Sequence of chain 1.A:
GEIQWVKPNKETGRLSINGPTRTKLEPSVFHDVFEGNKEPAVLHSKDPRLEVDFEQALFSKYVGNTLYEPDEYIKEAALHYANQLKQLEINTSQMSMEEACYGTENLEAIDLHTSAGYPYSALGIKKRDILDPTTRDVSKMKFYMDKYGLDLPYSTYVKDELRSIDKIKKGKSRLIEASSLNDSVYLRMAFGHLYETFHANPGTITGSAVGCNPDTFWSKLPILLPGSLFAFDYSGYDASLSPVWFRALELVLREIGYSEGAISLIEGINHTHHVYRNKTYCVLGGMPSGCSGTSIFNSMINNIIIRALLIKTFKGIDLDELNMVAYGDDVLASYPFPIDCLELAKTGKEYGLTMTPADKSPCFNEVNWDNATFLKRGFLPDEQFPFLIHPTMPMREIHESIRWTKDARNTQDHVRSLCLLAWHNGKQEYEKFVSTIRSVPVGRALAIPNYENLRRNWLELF

Binding-site contacts:
Ligand atom BR contacts residue LEU175 of chain 1.A at 2.3 Å.
Ligand atom O11 contacts residue GLY236 of chain 1.A at 2.7 Å (h-bond).
Ligand atom N1 contacts residue ARG174 of chain 1.A at 3.9 Å.
Ligand atom C1 contacts residue LEU175 of chain 1.A at 3.9 Å (hydrophobic).
Ligand atom BR contacts residue SER289 of chain 1.A at 3.1 Å.
Ligand atom O4 contacts residue ASP329 of chain 1.A at 3.8 Å.
Ligand atom C7 contacts residue ARG174 of chain 1.A at 3.7 Å.
Ligand atom P2 contacts residue GLY236 of chain 1.A at 3.8 Å.
Ligand atom O11 contacts residue TYR237 of chain 1.A at 4.0 Å.
Ligand atom O13 contacts residue SER235 of chain 1.A at 3.0 Å (h-bond).
Ligand atom O6 contacts residue ARG174 of chain 1.A at 3.3 Å.
Ligand atom O5 contacts residue ASP238 of chain 1.A at 3.0 Å (salt-bridge).
Ligand atom C3 contacts residue ARG174 of chain 1.A at 3.4 Å.
Ligand atom C2 contacts residue SER289 of chain 1.A at 3.9 Å.
Ligand atom O1 contacts residue GLY290 of chain 1.A at 3.8 Å.
Ligand atom C5 contacts residue ASP238 of chain 1.A at 3.6 Å.
Ligand atom O1 contacts residue LYS159 of chain 1.A at 3.4 Å.
Ligand atom O1 contacts residue ILE176 of chain 1.A at 4.1 Å.
Ligand atom O8 contacts residue ARG174 of chain 1.A at 3.4 Å.
Ligand atom P1 contacts residue ARG174 of chain 1.A at 4.0 Å.
Ligand atom O15 contacts residue LYS167 of chain 1.A at 3.5 Å (salt-bridge).
Ligand atom O11 contacts residue SER235 of chain 1.A at 3.6 Å.
Ligand atom O3 contacts residue ARG174 of chain 1.A at 3.2 Å (salt-bridge).
Ligand atom O12 contacts residue TYR234 of chain 1.A at 3.0 Å (h-bond).
Ligand atom O10 contacts residue TYR234 of chain 1.A at 4.1 Å.
Ligand atom O8 contacts residue LYS167 of chain 1.A at 3.9 Å.
Ligand atom O4 contacts residue ASP238 of chain 1.A at 3.1 Å (salt-bridge).
Ligand atom O10 contacts residue GLY236 of chain 1.A at 3.5 Å (h-bond).
Ligand atom C6 contacts residue ASP238 of chain 1.A at 3.4 Å.
Ligand atom O8 contacts residue ARG163 of chain 1.A at 2.9 Å (salt-bridge).
Ligand atom C4 contacts residue LYS159 of chain 1.A at 4.1 Å.
Ligand atom O10 contacts residue SER235 of chain 1.A at 3.7 Å.
Ligand atom O11 contacts residue TYR234 of chain 1.A at 3.1 Å (h-bond).
Ligand atom C1 contacts residue SER289 of chain 1.A at 3.7 Å.
Ligand atom N2 contacts residue ARG174 of chain 1.A at 3.3 Å (salt-bridge).
Ligand atom O2 contacts residue ARG174 of chain 1.A at 3.8 Å.
Ligand atom O5 contacts residue TYR237 of chain 1.A at 3.4 Å (h-bond).
Ligand atom C2 contacts residue ARG174 of chain 1.A at 3.8 Å.
Ligand atom BR contacts residue ARG174 of chain 1.A at 4.0 Å.
Ligand atom P2 contacts residue TYR234 of chain 1.A at 3.6 Å.

The small molecule below binds the protein below.
Small molecule (SMILES): O=c1[nH]c(=O)n([C@@H]2O[C@H](CO[P](=O)(O)O[P](=O)(O)OP(=O)(O)O)[C@@H](O)[C@H]2O)cc1Br